This small molecule binds to this protein.
Small molecule (SMILES): CC(=O)N[C@H]1[C@@H](O[P](=O)(O)O[P](=O)(O)OC[C@H]2O[C@@H](n3ccc(=O)[nH]c3=O)[C@H](O)[C@@H]2O)O[C@H](C(=O)O)[C@@H](O)[C@@H]1O

Binding-site contacts:
Ligand atom C5 contacts residue ASN267 of chain 1.D at 3.1 Å.
Ligand atom C4C contacts residue TYR188 of chain 1.D at 3.6 Å (hydrophobic).
Ligand atom O2 contacts residue PRO185 of chain 1.D at 3.2 Å.
Ligand atom N2' contacts residue NAI1 of chain 1.W at 3.5 Å (h-bond).
Ligand atom O'Q contacts residue TYR188 of chain 1.D at 2.4 Å (h-bond).
Ligand atom O3' contacts residue HIS211 of chain 1.D at 3.1 Å (h-bond).
Ligand atom O5C contacts residue ARG184 of chain 1.D at 3.6 Å.
Ligand atom O3C contacts residue ARG40 of chain 1.D at 3.1 Å (salt-bridge).
Ligand atom C4' contacts residue ASN207 of chain 1.D at 3.2 Å.
Ligand atom N1 contacts residue THR183 of chain 1.D at 3.1 Å (h-bond).
Ligand atom O'P contacts residue ARG184 of chain 1.D at 2.8 Å (salt-bridge).
Ligand atom C3' contacts residue LYS123 of chain 1.D at 3.7 Å.
Ligand atom O4' contacts residue LYS123 of chain 1.D at 3.2 Å (salt-bridge).
Ligand atom O4' contacts residue NAI1 of chain 1.W at 3.2 Å.
Ligand atom C2 contacts residue THR183 of chain 1.D at 2.9 Å.
Ligand atom O3' contacts residue LYS123 of chain 1.D at 2.6 Å (salt-bridge).
Ligand atom O'P contacts residue TYR188 of chain 1.D at 2.8 Å (h-bond).
Ligand atom O4' contacts residue ASN207 of chain 1.D at 2.7 Å (h-bond).
Ligand atom O2 contacts residue THR183 of chain 1.D at 3.3 Å (h-bond).
Ligand atom O4 contacts residue ASN267 of chain 1.D at 3.0 Å (h-bond).
Ligand atom O7' contacts residue TRP182 of chain 1.D at 3.1 Å.
Ligand atom O5' contacts residue ARG184 of chain 1.D at 2.7 Å (salt-bridge).
Ligand atom O3' contacts residue NAI1 of chain 1.W at 3.6 Å.
Ligand atom N3 contacts residue THR183 of chain 1.D at 3.3 Å (h-bond).
Ligand atom C5 contacts residue ARG184 of chain 1.D at 3.7 Å.
Ligand atom O'P contacts residue GLN208 of chain 1.D at 3.7 Å.
Ligand atom C4 contacts residue ASN267 of chain 1.D at 3.1 Å.
Ligand atom C4 contacts residue THR183 of chain 1.D at 3.7 Å.
Ligand atom C6' contacts residue TYR188 of chain 1.D at 3.0 Å (hydrophobic).
Ligand atom O3A contacts residue ARG184 of chain 1.D at 3.5 Å (salt-bridge).
Ligand atom N2' contacts residue HIS211 of chain 1.D at 3.7 Å.
Ligand atom O2A contacts residue ARG40 of chain 1.D at 3.6 Å.
Ligand atom N1 contacts residue ARG184 of chain 1.D at 3.7 Å.
Ligand atom O4C contacts residue ARG184 of chain 1.D at 3.2 Å (salt-bridge).
Ligand atom C1C contacts residue THR183 of chain 1.D at 3.7 Å.
Ligand atom C3' contacts residue NAI1 of chain 1.W at 3.3 Å.
Ligand atom C1' contacts residue ARG184 of chain 1.D at 3.6 Å.
Ligand atom C6 contacts residue ARG184 of chain 1.D at 3.2 Å.
Ligand atom C6 contacts residue THR183 of chain 1.D at 3.5 Å.
Ligand atom O4 contacts residue GLN266 of chain 1.D at 3.2 Å.

Sequence of chain 1.D:
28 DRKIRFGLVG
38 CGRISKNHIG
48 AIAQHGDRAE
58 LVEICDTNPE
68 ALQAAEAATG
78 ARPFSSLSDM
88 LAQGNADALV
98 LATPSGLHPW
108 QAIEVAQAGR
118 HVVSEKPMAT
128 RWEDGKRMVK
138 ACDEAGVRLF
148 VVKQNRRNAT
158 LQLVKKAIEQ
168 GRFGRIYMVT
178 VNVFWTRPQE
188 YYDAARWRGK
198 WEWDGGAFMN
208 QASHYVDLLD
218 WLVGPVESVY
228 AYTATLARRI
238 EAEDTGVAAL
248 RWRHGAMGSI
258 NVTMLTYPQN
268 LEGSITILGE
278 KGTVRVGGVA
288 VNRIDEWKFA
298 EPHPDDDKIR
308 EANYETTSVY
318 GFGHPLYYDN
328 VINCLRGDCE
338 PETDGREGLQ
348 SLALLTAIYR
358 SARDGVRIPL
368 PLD